Binding-site contacts:
Ligand atom C3 contacts residue ALA197 of chain 1.C at 3.6 Å (hydrophobic).
Ligand atom O17 contacts residue LYS163 of chain 1.C at 4.2 Å.
Ligand atom C15 contacts residue TYR146 of chain 1.C at 4.2 Å (hydrophobic).
Ligand atom C4 contacts residue ALA197 of chain 1.C at 3.7 Å (hydrophobic).
Ligand atom O17 contacts residue TYR156 of chain 1.C at 2.9 Å (h-bond).
Ligand atom C6 contacts residue TYR156 of chain 1.C at 4.0 Å (hydrophobic).
Ligand atom C4 contacts residue NAD1 of chain 1.H at 3.3 Å.
Ligand atom C10 contacts residue GLY93 of chain 1.C at 3.3 Å.
Ligand atom C11 contacts residue MET159 of chain 1.C at 3.7 Å (hydrophobic).
Ligand atom O17 contacts residue NAD1 of chain 1.H at 3.1 Å (h-bond).
Ligand atom C3 contacts residue NAD1 of chain 1.H at 3.0 Å.
Ligand atom C9 contacts residue NAD1 of chain 1.H at 4.0 Å.
Ligand atom C9 contacts residue ALA196 of chain 1.C at 3.2 Å (hydrophobic).
Ligand atom C3 contacts residue PHE203 of chain 1.C at 3.8 Å (hydrophobic).
Ligand atom O7 contacts residue ALA196 of chain 1.C at 3.4 Å.
Ligand atom C4 contacts residue ALA196 of chain 1.C at 4.2 Å (hydrophobic).
Ligand atom C15 contacts residue PHE203 of chain 1.C at 3.7 Å (hydrophobic).
Ligand atom C2 contacts residue NAD1 of chain 1.H at 3.1 Å.
Ligand atom C1 contacts residue TYR146 of chain 1.C at 4.2 Å (hydrophobic).
Ligand atom C16 contacts residue TYR146 of chain 1.C at 3.2 Å (hydrophobic).
Ligand atom O7 contacts residue NAD1 of chain 1.H at 3.3 Å.
Ligand atom C14 contacts residue TYR146 of chain 1.C at 4.1 Å (hydrophobic).
Ligand atom C10 contacts residue PHE94 of chain 1.C at 3.5 Å (hydrophobic).
Ligand atom C14 contacts residue PRO191 of chain 1.C at 4.1 Å (hydrophobic).
Ligand atom C10 contacts residue ALA196 of chain 1.C at 4.1 Å (hydrophobic).
Ligand atom C6 contacts residue NAD1 of chain 1.H at 3.4 Å.
Ligand atom C1 contacts residue TYR156 of chain 1.C at 3.9 Å (hydrophobic).
Ligand atom C14 contacts residue PHE203 of chain 1.C at 3.8 Å (hydrophobic).
Ligand atom C8 contacts residue ALA196 of chain 1.C at 3.5 Å (hydrophobic).
Ligand atom C1 contacts residue NAD1 of chain 1.H at 3.1 Å.
Ligand atom C13 contacts residue TYR156 of chain 1.C at 4.3 Å (hydrophobic).
Ligand atom C4 contacts residue THR194 of chain 1.C at 4.2 Å.
Ligand atom C16 contacts residue TYR156 of chain 1.C at 3.9 Å (hydrophobic).
Ligand atom C8 contacts residue NAD1 of chain 1.H at 3.8 Å.
Ligand atom C10 contacts residue MET159 of chain 1.C at 4.1 Å (hydrophobic).
Ligand atom C11 contacts residue PHE94 of chain 1.C at 4.0 Å (hydrophobic).
Ligand atom C5 contacts residue NAD1 of chain 1.H at 3.3 Å.
Ligand atom C9 contacts residue GLY93 of chain 1.C at 3.9 Å.
Ligand atom C12 contacts residue MET159 of chain 1.C at 3.5 Å (hydrophobic).
Ligand atom C14 contacts residue NAD1 of chain 1.H at 3.1 Å.

The small molecule below binds the protein below.
Small molecule (SMILES): CCCc1ccc(Oc2ccccc2)c(O)c1

Sequence of chain 1.C:
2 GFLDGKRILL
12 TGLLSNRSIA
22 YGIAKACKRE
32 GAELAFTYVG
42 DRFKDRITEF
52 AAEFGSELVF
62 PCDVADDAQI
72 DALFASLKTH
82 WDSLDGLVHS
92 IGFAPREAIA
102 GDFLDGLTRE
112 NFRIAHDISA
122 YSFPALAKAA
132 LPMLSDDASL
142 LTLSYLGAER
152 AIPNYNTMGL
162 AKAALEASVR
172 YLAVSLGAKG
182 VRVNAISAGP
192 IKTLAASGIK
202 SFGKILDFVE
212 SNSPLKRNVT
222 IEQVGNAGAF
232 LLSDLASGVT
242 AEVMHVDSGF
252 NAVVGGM